Sequence of chain 1.B:
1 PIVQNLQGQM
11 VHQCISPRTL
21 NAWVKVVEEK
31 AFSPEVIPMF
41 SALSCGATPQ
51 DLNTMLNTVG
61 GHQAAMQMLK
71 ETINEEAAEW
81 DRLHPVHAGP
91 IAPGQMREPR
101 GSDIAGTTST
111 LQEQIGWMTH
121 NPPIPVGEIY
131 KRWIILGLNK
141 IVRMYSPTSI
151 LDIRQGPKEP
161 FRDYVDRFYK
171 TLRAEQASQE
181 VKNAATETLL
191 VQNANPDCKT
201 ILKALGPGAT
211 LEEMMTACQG

Binding-site contacts:
Ligand atom N17 contacts residue ASN74 of chain 1.B at 3.5 Å (h-bond).
Ligand atom C16 contacts residue LYS70 of chain 1.B at 3.5 Å.
Ligand atom C24 contacts residue LYS70 of chain 1.B at 3.5 Å.
Ligand atom O50 contacts residue GLN179 of chain 2.A at 2.9 Å (h-bond).
Ligand atom O51 contacts residue ASN74 of chain 1.B at 3.0 Å (h-bond).
Ligand atom C12 contacts residue ASN53 of chain 1.B at 3.2 Å.
Ligand atom C02 contacts residue ASN57 of chain 1.B at 3.4 Å.
Ligand atom C11 contacts residue TYR130 of chain 1.B at 3.2 Å (hydrophobic).
Ligand atom F62 contacts residue GLN179 of chain 2.A at 3.2 Å.
Ligand atom F26 contacts residue LEU69 of chain 1.B at 3.2 Å.
Ligand atom F26 contacts residue ILE73 of chain 1.B at 3.2 Å.
Ligand atom C30 contacts residue ASN57 of chain 1.B at 3.3 Å.
Ligand atom F53 contacts residue TYR169 of chain 2.A at 3.4 Å.
Ligand atom F52 contacts residue LEU172 of chain 2.A at 3.4 Å.
Ligand atom F27 contacts residue MET66 of chain 1.B at 3.1 Å.
Ligand atom F26 contacts residue LYS70 of chain 1.B at 3.0 Å.
Ligand atom C19 contacts residue ASN53 of chain 1.B at 3.3 Å.
Ligand atom N06 contacts residue ASN57 of chain 1.B at 2.8 Å (h-bond).
Ligand atom C23 contacts residue MET66 of chain 1.B at 3.3 Å (hydrophobic).
Ligand atom F52 contacts residue LYS182 of chain 2.A at 2.9 Å.
Ligand atom C04 contacts residue ASN53 of chain 1.B at 3.5 Å.
Ligand atom CL47 contacts residue ILE73 of chain 1.B at 3.5 Å.
Ligand atom F27 contacts residue LEU56 of chain 1.B at 3.3 Å.
Ligand atom C44 contacts residue ASN57 of chain 1.B at 3.3 Å.
Ligand atom C12 contacts residue ALA105 of chain 1.B at 3.5 Å (hydrophobic).
Ligand atom O29 contacts residue LYS70 of chain 1.B at 3.1 Å (salt-bridge).
Ligand atom N43 contacts residue ASN57 of chain 1.B at 2.6 Å (h-bond).
Ligand atom C39 contacts residue GLN63 of chain 1.B at 3.1 Å.
Ligand atom C28 contacts residue ASN57 of chain 1.B at 3.3 Å.
Ligand atom C07 contacts residue THR107 of chain 1.B at 3.4 Å.
Ligand atom F52 contacts residue ARG173 of chain 2.A at 3.4 Å.
Ligand atom C31 contacts residue LYS70 of chain 1.B at 3.5 Å.
Ligand atom C21 contacts residue ASN57 of chain 1.B at 3.3 Å.
Ligand atom F41 contacts residue GLN63 of chain 1.B at 3.5 Å.
Ligand atom O50 contacts residue LYS70 of chain 1.B at 3.3 Å (salt-bridge).
Ligand atom F42 contacts residue LYS70 of chain 1.B at 3.2 Å.
Ligand atom C12 contacts residue TYR130 of chain 1.B at 3.3 Å (hydrophobic).
Ligand atom CL47 contacts residue ASN74 of chain 1.B at 3.0 Å.
Ligand atom C12 contacts residue THR107 of chain 1.B at 3.4 Å.
Ligand atom C36 contacts residue GLN67 of chain 1.B at 3.4 Å.

This protein binds this small molecule.
Small molecule (SMILES): CC(C)(C#Cc1ccc(-c2ccc(Cl)c3c(NS(C)(=O)=O)nn(CC(F)(F)F)c23)c([C@H](Cc2cc(F)cc(F)c2)NC(=O)Cn2nc(C(F)(F)F)c3c2C(F)(F)[C@@H]2C[C@H]32)n1)S(C)(=O)=O

Sequence of chain 2.A:
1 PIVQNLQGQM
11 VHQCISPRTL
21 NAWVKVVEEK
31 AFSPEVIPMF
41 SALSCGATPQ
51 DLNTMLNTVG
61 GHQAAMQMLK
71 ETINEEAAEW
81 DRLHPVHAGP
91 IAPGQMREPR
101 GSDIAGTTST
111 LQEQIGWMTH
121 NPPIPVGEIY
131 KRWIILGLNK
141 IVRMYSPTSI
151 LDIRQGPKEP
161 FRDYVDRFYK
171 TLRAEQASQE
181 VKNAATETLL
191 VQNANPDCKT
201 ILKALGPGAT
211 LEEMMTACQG